A protein and the small-molecule ligand that binds it are described below.
Small molecule (SMILES): CC(=O)N[C@H]1[C@H](O[C@H]2[C@H](O)[C@@H](CO)OC[C@@H]2NC(C)=O)O[C@H](CO)[C@@H](O)[C@@H]1O

Sequence of chain 1.B:
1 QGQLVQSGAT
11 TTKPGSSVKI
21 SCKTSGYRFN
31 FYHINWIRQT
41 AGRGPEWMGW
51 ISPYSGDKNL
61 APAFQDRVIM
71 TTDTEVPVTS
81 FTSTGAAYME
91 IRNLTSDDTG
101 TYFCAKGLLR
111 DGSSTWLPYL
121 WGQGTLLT

Binding-site contacts:
Ligand atom C8 contacts residue PRO77 of chain 1.B at 4.3 Å (hydrophobic).
Ligand atom O5 contacts residue ASN192 of chain 1.D at 2.3 Å (h-bond).
Ligand atom C2 contacts residue ASN192 of chain 1.D at 2.5 Å.
Ligand atom C1 contacts residue ASN192 of chain 1.D at 1.4 Å.
Ligand atom C5 contacts residue ASN192 of chain 1.D at 3.6 Å.
Ligand atom O7 contacts residue ASN192 of chain 1.D at 3.1 Å.
Ligand atom C4 contacts residue ASN192 of chain 1.D at 4.2 Å.
Ligand atom C4 contacts residue THR194 of chain 1.D at 4.3 Å.
Ligand atom C2 contacts residue THR194 of chain 1.D at 3.8 Å.
Ligand atom C8 contacts residue CYS201 of chain 1.D at 4.5 Å (hydrophobic).
Ligand atom C1 contacts residue ASN202 of chain 1.D at 3.4 Å.
Ligand atom C8 contacts residue PRO200 of chain 1.D at 3.3 Å (hydrophobic).
Ligand atom N2 contacts residue ASN202 of chain 1.D at 3.7 Å.
Ligand atom C8 contacts residue ASN192 of chain 1.D at 4.4 Å.
Ligand atom C7 contacts residue PRO200 of chain 1.D at 4.4 Å (hydrophobic).
Ligand atom O7 contacts residue PHE195 of chain 1.D at 3.9 Å.
Ligand atom C3 contacts residue THR194 of chain 1.D at 4.2 Å.
Ligand atom O7 contacts residue THR194 of chain 1.D at 3.9 Å.
Ligand atom C3 contacts residue ASN192 of chain 1.D at 3.8 Å.
Ligand atom O7 contacts residue ASN202 of chain 1.D at 4.4 Å.
Ligand atom C3 contacts residue VAL76 of chain 1.B at 4.2 Å (hydrophobic).
Ligand atom C7 contacts residue ASN202 of chain 1.D at 3.9 Å.
Ligand atom C8 contacts residue ASN202 of chain 1.D at 4.1 Å.
Ligand atom O3 contacts residue THR194 of chain 1.D at 3.9 Å.
Ligand atom C7 contacts residue ASN192 of chain 1.D at 3.2 Å.
Ligand atom N2 contacts residue VAL76 of chain 1.B at 4.1 Å.
Ligand atom C2 contacts residue ASN202 of chain 1.D at 4.2 Å.
Ligand atom O5 contacts residue ASN202 of chain 1.D at 4.1 Å.
Ligand atom N2 contacts residue ASN192 of chain 1.D at 2.9 Å (h-bond).

Sequence of chain 1.D:
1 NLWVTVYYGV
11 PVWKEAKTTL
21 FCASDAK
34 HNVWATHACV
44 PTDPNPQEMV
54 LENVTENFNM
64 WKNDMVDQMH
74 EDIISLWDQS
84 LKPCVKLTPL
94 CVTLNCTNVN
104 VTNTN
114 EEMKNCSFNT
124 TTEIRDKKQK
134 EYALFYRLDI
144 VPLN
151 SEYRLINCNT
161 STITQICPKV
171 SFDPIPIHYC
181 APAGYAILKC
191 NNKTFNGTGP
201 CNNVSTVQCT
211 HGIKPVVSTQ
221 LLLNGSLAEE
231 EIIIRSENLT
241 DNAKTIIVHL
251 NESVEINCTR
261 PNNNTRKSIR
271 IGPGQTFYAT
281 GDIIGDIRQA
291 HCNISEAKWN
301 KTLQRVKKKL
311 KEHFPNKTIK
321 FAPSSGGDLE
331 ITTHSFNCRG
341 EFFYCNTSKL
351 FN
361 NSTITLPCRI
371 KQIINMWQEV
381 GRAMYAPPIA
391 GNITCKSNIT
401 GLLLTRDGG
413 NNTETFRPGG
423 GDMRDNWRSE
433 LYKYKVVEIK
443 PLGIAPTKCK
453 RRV